Sequence of chain 1.A:
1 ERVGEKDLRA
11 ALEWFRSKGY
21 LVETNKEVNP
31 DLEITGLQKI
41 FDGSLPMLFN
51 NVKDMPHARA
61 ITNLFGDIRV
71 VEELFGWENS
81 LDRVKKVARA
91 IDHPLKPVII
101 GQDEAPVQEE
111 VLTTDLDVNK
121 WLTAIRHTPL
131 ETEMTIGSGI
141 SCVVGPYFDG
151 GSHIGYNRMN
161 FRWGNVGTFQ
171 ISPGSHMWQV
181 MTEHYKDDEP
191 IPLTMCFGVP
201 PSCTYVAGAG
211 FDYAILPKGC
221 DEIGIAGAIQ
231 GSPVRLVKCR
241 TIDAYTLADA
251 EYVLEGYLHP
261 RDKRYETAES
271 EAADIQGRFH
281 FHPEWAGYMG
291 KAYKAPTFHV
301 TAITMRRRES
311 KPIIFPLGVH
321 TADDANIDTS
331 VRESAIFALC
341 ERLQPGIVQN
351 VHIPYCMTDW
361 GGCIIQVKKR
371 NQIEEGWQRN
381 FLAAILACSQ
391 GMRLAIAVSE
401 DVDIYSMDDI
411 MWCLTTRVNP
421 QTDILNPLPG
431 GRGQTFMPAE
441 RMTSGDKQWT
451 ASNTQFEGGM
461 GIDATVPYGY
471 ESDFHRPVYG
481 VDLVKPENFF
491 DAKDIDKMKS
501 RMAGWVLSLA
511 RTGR

Binding-site contacts:
Ligand atom P1 contacts residue TYR213 of chain 1.A at 3.5 Å.
Ligand atom C4 contacts residue TYR156 of chain 1.A at 3.4 Å (hydrophobic).
Ligand atom O10 contacts residue GLY210 of chain 1.A at 3.3 Å.
Ligand atom O10 contacts residue TYR213 of chain 1.A at 2.6 Å (h-bond).
Ligand atom O7 contacts residue ALA209 of chain 1.A at 2.9 Å (h-bond).
Ligand atom O1 contacts residue SER172 of chain 1.A at 2.6 Å (h-bond).
Ligand atom C1 contacts residue SER172 of chain 1.A at 3.1 Å.
Ligand atom N4 contacts residue BYC1 of chain 1.G at 3.3 Å.
Ligand atom C20 contacts residue ALA209 of chain 1.A at 3.3 Å (hydrophobic).
Ligand atom C14 contacts residue ASP324 of chain 1.A at 3.2 Å.
Ligand atom C10 contacts residue BYC1 of chain 1.G at 3.5 Å.
Ligand atom O5 contacts residue ALA207 of chain 1.A at 2.8 Å (h-bond).
Ligand atom O9 contacts residue FE1 of chain 1.I at 2.0 Å.
Ligand atom N3 contacts residue BYC1 of chain 1.G at 3.4 Å.
Ligand atom O4 contacts residue ALA207 of chain 1.A at 2.9 Å (h-bond).
Ligand atom O6 contacts residue TYR156 of chain 1.A at 3.5 Å (h-bond).
Ligand atom P1 contacts residue FE1 of chain 1.I at 3.3 Å.
Ligand atom O9 contacts residue GLU222 of chain 1.A at 3.1 Å (salt-bridge).
Ligand atom O9 contacts residue HIS176 of chain 1.A at 3.1 Å (h-bond).
Ligand atom C6 contacts residue TYR156 of chain 1.A at 3.5 Å (hydrophobic).
Ligand atom N1 contacts residue GLN170 of chain 1.A at 2.8 Å (h-bond).
Ligand atom O4 contacts residue TYR156 of chain 1.A at 3.3 Å (h-bond).
Ligand atom C1 contacts residue TYR156 of chain 1.A at 3.4 Å (hydrophobic).
Ligand atom O8 contacts residue TYR213 of chain 1.A at 3.2 Å (h-bond).
Ligand atom O3 contacts residue GLN170 of chain 1.A at 3.4 Å.
Ligand atom C11 contacts residue BYC1 of chain 1.G at 3.2 Å.
Ligand atom C5 contacts residue BYC1 of chain 1.G at 3.5 Å.
Ligand atom C14 contacts residue ASP328 of chain 1.A at 3.3 Å.
Ligand atom C6 contacts residue BYC1 of chain 1.G at 3.4 Å.
Ligand atom C3 contacts residue BYC1 of chain 1.G at 3.5 Å.
Ligand atom O3 contacts residue ARG158 of chain 1.A at 2.8 Å (salt-bridge).
Ligand atom N2 contacts residue TYR156 of chain 1.A at 3.3 Å (h-bond).
Ligand atom N2 contacts residue SER172 of chain 1.A at 3.4 Å (h-bond).
Ligand atom O5 contacts residue ALA209 of chain 1.A at 2.5 Å (h-bond).
Ligand atom N2 contacts residue BYC1 of chain 1.G at 3.5 Å (h-bond).
Ligand atom O9 contacts residue HIS153 of chain 1.A at 3.0 Å (h-bond).
Ligand atom O8 contacts residue HIS176 of chain 1.A at 2.9 Å (h-bond).
Ligand atom O9 contacts residue K1 of chain 1.L at 2.9 Å.
Ligand atom C15 contacts residue ASP324 of chain 1.A at 3.5 Å.
Ligand atom C9 contacts residue ASP324 of chain 1.A at 3.4 Å.

This small molecule binds to this protein.
Small molecule (SMILES): Cc1cc2c3c(c1C)C(C)(C)C[C@@H](O)N3c1c(nc(O)[nH]c1=O)N2C[C@H](O)[C@H](O)[C@H](O)COP(=O)(O)O